This protein binds this small molecule.
Small molecule (SMILES): C[C@H]1C(=O)[C@]23[C@H](O)[C@H]1CC[C@H]2[C@@]12CO[C@]3(O)[C@@H](O)[C@@H]1C(C)(C)CC[C@@H]2O

Binding-site contacts:
Ligand atom O contacts residue MET49 of chain 1.A at 3.5 Å.
Ligand atom C12 contacts residue HIS164 of chain 1.A at 3.3 Å.
Ligand atom C16 contacts residue MET49 of chain 1.A at 4.4 Å (hydrophobic).
Ligand atom C12 contacts residue MET165 of chain 1.A at 4.1 Å (hydrophobic).
Ligand atom O contacts residue GLN189 of chain 1.A at 4.4 Å.
Ligand atom C17 contacts residue ASN142 of chain 1.A at 4.5 Å.
Ligand atom C17 contacts residue CYS145 of chain 1.A at 3.4 Å (hydrophobic).
Ligand atom C6 contacts residue ASN142 of chain 1.A at 4.2 Å.
Ligand atom O4 contacts residue VAL166 of chain 1.A at 3.6 Å.
Ligand atom C15 contacts residue HIS41 of chain 1.A at 3.3 Å.
Ligand atom C14 contacts residue HIS41 of chain 1.A at 3.4 Å.
Ligand atom C13 contacts residue HIS164 of chain 1.A at 3.4 Å.
Ligand atom C14 contacts residue CYS145 of chain 1.A at 1.8 Å (hydrophobic).
Ligand atom C11 contacts residue VAL166 of chain 1.A at 4.3 Å (hydrophobic).
Ligand atom O2 contacts residue VAL166 of chain 1.A at 3.0 Å (h-bond).
Ligand atom O3 contacts residue ASN142 of chain 1.A at 3.5 Å (h-bond).
Ligand atom C5 contacts residue ASN142 of chain 1.A at 3.8 Å.
Ligand atom O5 contacts residue ASN142 of chain 1.A at 3.6 Å.
Ligand atom O3 contacts residue CYS145 of chain 1.A at 3.5 Å (h-bond).
Ligand atom O2 contacts residue MET165 of chain 1.A at 3.6 Å.
Ligand atom C15 contacts residue MET49 of chain 1.A at 4.3 Å (hydrophobic).
Ligand atom C13 contacts residue HIS41 of chain 1.A at 4.2 Å.
Ligand atom C13 contacts residue CYS145 of chain 1.A at 2.5 Å (hydrophobic).
Ligand atom C1 contacts residue SER46 of chain 1.A at 4.0 Å.
Ligand atom C15 contacts residue HIS164 of chain 1.A at 4.2 Å.
Ligand atom O contacts residue SER46 of chain 1.A at 4.0 Å.
Ligand atom C12 contacts residue HIS41 of chain 1.A at 3.9 Å.
Ligand atom C12 contacts residue CYS145 of chain 1.A at 3.8 Å (hydrophobic).
Ligand atom C14 contacts residue HIS164 of chain 1.A at 3.5 Å.
Ligand atom C8 contacts residue GLN189 of chain 1.A at 3.8 Å.
Ligand atom C13 contacts residue MET165 of chain 1.A at 4.3 Å (hydrophobic).
Ligand atom C11 contacts residue HIS164 of chain 1.A at 4.5 Å.
Ligand atom C11 contacts residue MET165 of chain 1.A at 4.5 Å (hydrophobic).
Ligand atom O2 contacts residue HIS164 of chain 1.A at 4.4 Å.

Sequence of chain 1.A:
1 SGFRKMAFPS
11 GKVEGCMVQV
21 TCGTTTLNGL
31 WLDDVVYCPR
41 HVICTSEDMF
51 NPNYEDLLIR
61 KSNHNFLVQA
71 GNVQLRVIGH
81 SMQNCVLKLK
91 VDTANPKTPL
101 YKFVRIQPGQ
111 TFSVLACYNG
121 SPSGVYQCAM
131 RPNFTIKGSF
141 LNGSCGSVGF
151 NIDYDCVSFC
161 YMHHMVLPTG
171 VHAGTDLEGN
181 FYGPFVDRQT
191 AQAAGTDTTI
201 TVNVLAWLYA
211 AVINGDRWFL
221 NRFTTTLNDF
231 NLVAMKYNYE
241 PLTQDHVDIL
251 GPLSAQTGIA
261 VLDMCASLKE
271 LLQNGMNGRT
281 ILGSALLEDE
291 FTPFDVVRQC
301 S